The small molecule below binds the protein below.
Small molecule (SMILES): CC(=O)N[C@@H]1[C@@H](O)[C@H](O)[C@@H](CO)O[C@H]1O

Binding-site contacts:
Ligand atom O6 contacts residue ASN411 of chain 1.M at 2.4 Å (h-bond).
Ligand atom C1 contacts residue ASN410 of chain 1.M at 1.4 Å.
Ligand atom N2 contacts residue ASN410 of chain 1.M at 2.9 Å (h-bond).
Ligand atom C1 contacts residue ASN411 of chain 1.M at 4.3 Å.
Ligand atom C6 contacts residue ASN411 of chain 1.M at 3.5 Å.
Ligand atom O6 contacts residue ASN410 of chain 1.M at 4.4 Å.
Ligand atom C7 contacts residue ASN410 of chain 1.M at 3.6 Å.
Ligand atom C5 contacts residue ASN411 of chain 1.M at 4.4 Å.
Ligand atom O5 contacts residue ASN411 of chain 1.M at 3.5 Å (h-bond).
Ligand atom C3 contacts residue ASN410 of chain 1.M at 3.8 Å.
Ligand atom O7 contacts residue ASN410 of chain 1.M at 3.9 Å.
Ligand atom C2 contacts residue ASN410 of chain 1.M at 2.5 Å.
Ligand atom C5 contacts residue ASN410 of chain 1.M at 3.7 Å.
Ligand atom C4 contacts residue ASN410 of chain 1.M at 4.2 Å.
Ligand atom O5 contacts residue ASN410 of chain 1.M at 2.4 Å (h-bond).

Sequence of chain 1.M:
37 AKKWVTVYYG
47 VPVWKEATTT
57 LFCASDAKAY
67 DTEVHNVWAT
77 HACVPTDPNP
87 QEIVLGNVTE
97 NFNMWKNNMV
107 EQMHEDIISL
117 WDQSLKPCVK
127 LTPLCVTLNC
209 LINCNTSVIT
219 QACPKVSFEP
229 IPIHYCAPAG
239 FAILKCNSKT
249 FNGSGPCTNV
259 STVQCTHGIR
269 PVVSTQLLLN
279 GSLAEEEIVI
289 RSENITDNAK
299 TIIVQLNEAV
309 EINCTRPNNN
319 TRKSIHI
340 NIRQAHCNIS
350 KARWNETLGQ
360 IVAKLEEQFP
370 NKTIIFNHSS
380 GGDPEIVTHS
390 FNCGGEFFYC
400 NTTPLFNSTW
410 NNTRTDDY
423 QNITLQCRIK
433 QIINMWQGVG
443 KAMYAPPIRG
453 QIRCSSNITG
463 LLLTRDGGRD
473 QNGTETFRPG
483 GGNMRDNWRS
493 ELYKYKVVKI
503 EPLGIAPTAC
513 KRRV